A small-molecule ligand and the protein it binds are described below.
Small molecule (SMILES): C[C@H](/N=C/C(=O)O)C(=O)[C@H](O)COP(=O)(O)OP(=O)(O)OC[C@H]1O[C@@H](n2cnc3c(N)ncnc32)[C@H](O)[C@@H]1O

Sequence of chain 1.D:
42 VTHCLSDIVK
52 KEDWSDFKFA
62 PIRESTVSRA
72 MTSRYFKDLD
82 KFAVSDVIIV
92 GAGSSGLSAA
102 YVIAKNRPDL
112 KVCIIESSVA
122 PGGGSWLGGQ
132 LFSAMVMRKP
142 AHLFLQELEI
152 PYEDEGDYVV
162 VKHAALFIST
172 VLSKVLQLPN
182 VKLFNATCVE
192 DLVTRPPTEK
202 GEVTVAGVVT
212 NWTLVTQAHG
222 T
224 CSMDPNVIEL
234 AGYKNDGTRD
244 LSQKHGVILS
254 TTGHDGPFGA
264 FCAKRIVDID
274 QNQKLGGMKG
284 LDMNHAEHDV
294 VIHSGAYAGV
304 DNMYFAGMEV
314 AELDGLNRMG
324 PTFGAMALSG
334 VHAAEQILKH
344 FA

Binding-site contacts:
Ligand atom O13 contacts residue GLU117 of chain 4.D at 2.6 Å (salt-bridge).
Ligand atom O14 contacts residue GLY92 of chain 4.D at 3.1 Å.
Ligand atom O2 contacts residue GLY125 of chain 4.D at 3.0 Å (h-bond).
Ligand atom N1 contacts residue ASP227 of chain 1.D at 2.8 Å (salt-bridge).
Ligand atom C13 contacts residue SER118 of chain 4.D at 3.2 Å.
Ligand atom O12 contacts residue GLU117 of chain 4.D at 2.7 Å (salt-bridge).
Ligand atom C7 contacts residue GLY323 of chain 4.D at 3.2 Å.
Ligand atom O3 contacts residue GLY256 of chain 4.D at 3.3 Å.
Ligand atom O6 contacts residue MET329 of chain 4.D at 3.4 Å (h-bond).
Ligand atom O10 contacts residue ARG321 of chain 4.D at 2.8 Å (salt-bridge).
Ligand atom C14 contacts residue SER118 of chain 4.D at 3.5 Å.
Ligand atom C5 contacts residue GLY323 of chain 4.D at 3.4 Å.
Ligand atom N1 contacts residue GLY323 of chain 4.D at 3.3 Å (h-bond).
Ligand atom O11 contacts residue GLY94 of chain 4.D at 3.5 Å.
Ligand atom O6 contacts residue SER95 of chain 4.D at 3.4 Å (h-bond).
Ligand atom O4 contacts residue MET311 of chain 4.D at 2.8 Å (h-bond).
Ligand atom N5 contacts residue VAL190 of chain 4.D at 2.9 Å (h-bond).
Ligand atom O9 contacts residue ARG321 of chain 4.D at 2.9 Å (salt-bridge).
Ligand atom C14 contacts residue ILE116 of chain 4.D at 3.4 Å (hydrophobic).
Ligand atom C12 contacts residue GLU117 of chain 4.D at 3.5 Å.
Ligand atom O9 contacts residue MET322 of chain 4.D at 3.4 Å (h-bond).
Ligand atom O13 contacts residue SER119 of chain 4.D at 3.5 Å (h-bond).
Ligand atom C7 contacts residue ARG321 of chain 4.D at 3.5 Å.
Ligand atom O5 contacts residue SER96 of chain 4.D at 2.8 Å (h-bond).
Ligand atom N2 contacts residue SER118 of chain 4.D at 3.3 Å (h-bond).
Ligand atom O7 contacts residue PHE326 of chain 4.D at 3.5 Å.
Ligand atom N3 contacts residue SER118 of chain 4.D at 3.2 Å (h-bond).
Ligand atom C4 contacts residue ASP227 of chain 1.D at 3.1 Å.
Ligand atom O13 contacts residue SER118 of chain 4.D at 3.1 Å (h-bond).
Ligand atom N4 contacts residue VAL190 of chain 4.D at 3.0 Å (h-bond).
Ligand atom C5 contacts residue THR325 of chain 4.D at 3.4 Å.
Ligand atom C11 contacts residue GLU117 of chain 4.D at 3.5 Å.
Ligand atom O5 contacts residue SER95 of chain 4.D at 3.5 Å (h-bond).
Ligand atom N3 contacts residue ILE116 of chain 4.D at 3.5 Å (h-bond).
Ligand atom N6 contacts residue PHE261 of chain 4.D at 3.2 Å (h-bond).
Ligand atom O12 contacts residue GLY124 of chain 4.D at 3.3 Å.
Ligand atom C6 contacts residue GLY323 of chain 4.D at 3.3 Å.
Ligand atom C8 contacts residue THR254 of chain 4.D at 3.4 Å.
Ligand atom O9 contacts residue GLY323 of chain 4.D at 2.9 Å (h-bond).
Ligand atom O4 contacts residue GLY310 of chain 4.D at 3.5 Å.

Sequence of chain 4.D:
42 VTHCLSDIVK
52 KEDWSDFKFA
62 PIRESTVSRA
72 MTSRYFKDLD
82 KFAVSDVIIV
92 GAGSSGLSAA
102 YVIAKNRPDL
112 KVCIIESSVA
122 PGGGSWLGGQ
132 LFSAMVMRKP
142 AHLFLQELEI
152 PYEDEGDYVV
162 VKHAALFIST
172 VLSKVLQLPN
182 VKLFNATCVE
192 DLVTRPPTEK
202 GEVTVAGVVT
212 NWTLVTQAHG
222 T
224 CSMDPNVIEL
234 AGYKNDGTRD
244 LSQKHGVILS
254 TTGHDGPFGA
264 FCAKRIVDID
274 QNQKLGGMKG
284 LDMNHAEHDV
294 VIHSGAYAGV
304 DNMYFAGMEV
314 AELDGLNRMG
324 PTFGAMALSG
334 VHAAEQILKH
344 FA